Sequence of chain 1.G:
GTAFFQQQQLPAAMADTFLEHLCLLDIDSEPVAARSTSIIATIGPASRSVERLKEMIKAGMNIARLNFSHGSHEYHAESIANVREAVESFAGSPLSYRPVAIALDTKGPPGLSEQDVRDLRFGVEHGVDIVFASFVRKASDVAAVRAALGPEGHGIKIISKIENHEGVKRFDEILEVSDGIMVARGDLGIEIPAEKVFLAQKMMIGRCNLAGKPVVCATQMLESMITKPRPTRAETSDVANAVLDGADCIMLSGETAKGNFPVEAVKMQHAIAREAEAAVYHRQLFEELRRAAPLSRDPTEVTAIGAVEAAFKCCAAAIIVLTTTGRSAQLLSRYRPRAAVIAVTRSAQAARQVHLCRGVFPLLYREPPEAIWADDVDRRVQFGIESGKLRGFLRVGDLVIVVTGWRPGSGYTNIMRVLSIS

Binding-site contacts:
Ligand atom O contacts residue GLY279 of chain 1.G at 3.8 Å.
Ligand atom C5 contacts residue HIS92 of chain 1.G at 3.6 Å.
Ligand atom C4 contacts residue HIS92 of chain 1.G at 3.4 Å.
Ligand atom C10 contacts residue TYR97 of chain 1.G at 3.2 Å (hydrophobic).
Ligand atom C3 contacts residue HIS92 of chain 1.G at 3.5 Å.
Ligand atom C contacts residue HIS92 of chain 1.G at 3.7 Å.
Ligand atom C7 contacts residue PRO67 of chain 1.G at 3.8 Å (hydrophobic).
Ligand atom C8 contacts residue HIS92 of chain 1.G at 3.9 Å.
Ligand atom O contacts residue THR64 of chain 1.G at 3.1 Å.
Ligand atom O contacts residue SER278 of chain 1.G at 3.4 Å.
Ligand atom O contacts residue ARG87 of chain 1.G at 3.4 Å (salt-bridge).
Ligand atom O contacts residue ALA282 of chain 1.G at 3.6 Å.
Ligand atom C12 contacts residue PRO67 of chain 1.G at 3.9 Å (hydrophobic).
Ligand atom O5 contacts residue ASN89 of chain 1.G at 2.7 Å (h-bond).
Ligand atom C10 contacts residue GLY93 of chain 1.G at 3.6 Å.
Ligand atom S contacts residue ASN89 of chain 1.G at 3.8 Å.
Ligand atom C12 contacts residue HIS92 of chain 1.G at 3.3 Å.
Ligand atom O5 contacts residue ARG87 of chain 1.G at 4.0 Å.
Ligand atom C11 contacts residue HIS92 of chain 1.G at 3.7 Å.
Ligand atom S contacts residue SER278 of chain 1.G at 4.0 Å.
Ligand atom C6 contacts residue HIS92 of chain 1.G at 3.8 Å.
Ligand atom C9 contacts residue GLY93 of chain 1.G at 3.8 Å.
Ligand atom C contacts residue ALA282 of chain 1.G at 4.0 Å (hydrophobic).
Ligand atom C13 contacts residue HIS92 of chain 1.G at 3.6 Å.
Ligand atom C2 contacts residue HIS92 of chain 1.G at 3.7 Å.
Ligand atom C1 contacts residue LYS283 of chain 1.G at 4.0 Å.
Ligand atom O4 contacts residue SER278 of chain 1.G at 3.5 Å.
Ligand atom O1 contacts residue LYS283 of chain 1.G at 3.3 Å.
Ligand atom O4 contacts residue GLY279 of chain 1.G at 3.0 Å (h-bond).
Ligand atom O2 contacts residue ASN89 of chain 1.G at 3.8 Å.
Ligand atom C1 contacts residue HIS92 of chain 1.G at 3.6 Å.
Ligand atom C2 contacts residue LYS283 of chain 1.G at 3.8 Å.
Ligand atom N contacts residue LYS283 of chain 1.G at 3.4 Å (salt-bridge).
Ligand atom C3 contacts residue ASN89 of chain 1.G at 4.0 Å.
Ligand atom C7 contacts residue HIS92 of chain 1.G at 3.4 Å.
Ligand atom C11 contacts residue TYR97 of chain 1.G at 3.7 Å (hydrophobic).
Ligand atom C3 contacts residue ALA282 of chain 1.G at 3.7 Å (hydrophobic).
Ligand atom S contacts residue GLY279 of chain 1.G at 4.0 Å.
Ligand atom O1 contacts residue HIS92 of chain 1.G at 3.9 Å.
Ligand atom C4 contacts residue ALA282 of chain 1.G at 4.0 Å (hydrophobic).

A small-molecule ligand and the protein it binds are described below.
Small molecule (SMILES): Nc1c(S(=O)(=O)O)cc2c(c1O)C(=O)c1ccccc1C2=O